The small molecule below binds the protein below.
Small molecule (SMILES): N#Cc1ccc(COc2ccc(C=Cc3ccc(C(F)(F)[C@](O)(Cn4cnnn4)c4ccc(F)cc4F)nc3)cc2)cc1

Binding-site contacts:
Ligand atom CAX contacts residue ALA261 of chain 1.A at 2.9 Å (hydrophobic).
Ligand atom CAW contacts residue HEM1 of chain 1.B at 3.0 Å.
Ligand atom CAR contacts residue SER456 of chain 1.A at 3.5 Å.
Ligand atom CBG contacts residue GLY23 of chain 1.A at 3.7 Å.
Ligand atom CAU contacts residue HEM1 of chain 1.B at 3.8 Å.
Ligand atom CAR contacts residue HIS328 of chain 1.A at 2.4 Å.
Ligand atom CAQ contacts residue SER455 of chain 1.A at 3.8 Å.
Ligand atom FAC contacts residue ALA257 of chain 1.A at 3.6 Å.
Ligand atom CAR contacts residue LEU457 of chain 1.A at 2.7 Å (hydrophobic).
Ligand atom FAD contacts residue ALA261 of chain 1.A at 2.8 Å.
Ligand atom CBJ contacts residue PHE84 of chain 1.A at 3.8 Å (hydrophobic).
Ligand atom CAL contacts residue TYR454 of chain 1.A at 3.3 Å (hydrophobic).
Ligand atom CAX contacts residue PHE84 of chain 1.A at 3.7 Å (hydrophobic).
Ligand atom FAD contacts residue PHE84 of chain 1.A at 3.7 Å.
Ligand atom CAJ contacts residue HEM1 of chain 1.B at 3.5 Å.
Ligand atom CAZ contacts residue PHE458 of chain 1.A at 3.8 Å (hydrophobic).
Ligand atom NBD contacts residue ALA261 of chain 1.A at 2.6 Å.
Ligand atom NBA contacts residue HEM1 of chain 1.B at 2.1 Å.
Ligand atom CAQ contacts residue TYR454 of chain 1.A at 3.0 Å (hydrophobic).
Ligand atom CAL contacts residue SER455 of chain 1.A at 3.6 Å.
Ligand atom CBJ contacts residue ALA261 of chain 1.A at 3.0 Å (hydrophobic).
Ligand atom CAL contacts residue GLY23 of chain 1.A at 3.6 Å.
Ligand atom NBO contacts residue ALA261 of chain 1.A at 3.6 Å.
Ligand atom CAH contacts residue LEU457 of chain 1.A at 3.8 Å (hydrophobic).
Ligand atom CBH contacts residue LEU457 of chain 1.A at 3.3 Å (hydrophobic).
Ligand atom FAC contacts residue HEM1 of chain 1.B at 3.6 Å.
Ligand atom CBF contacts residue HEM1 of chain 1.B at 3.8 Å.
Ligand atom CAM contacts residue LEU457 of chain 1.A at 2.2 Å (hydrophobic).
Ligand atom FAE contacts residue TYR90 of chain 1.A at 3.1 Å.
Ligand atom CAS contacts residue HIS328 of chain 1.A at 3.8 Å.
Ligand atom CAY contacts residue TYR22 of chain 1.A at 3.8 Å (hydrophobic).
Ligand atom NBC contacts residue ALA261 of chain 1.A at 2.9 Å.
Ligand atom OBE contacts residue HIS328 of chain 1.A at 3.1 Å (h-bond).
Ligand atom CAG contacts residue GLY23 of chain 1.A at 3.8 Å.
Ligand atom NBC contacts residue HEM1 of chain 1.B at 2.9 Å (h-bond).
Ligand atom CAM contacts residue HIS328 of chain 1.A at 3.1 Å.
Ligand atom CBL contacts residue HIS328 of chain 1.A at 2.9 Å.
Ligand atom CAS contacts residue SER329 of chain 1.A at 3.8 Å.
Ligand atom FAC contacts residue VAL89 of chain 1.A at 3.7 Å.
Ligand atom CAX contacts residue ALA257 of chain 1.A at 3.6 Å (hydrophobic).

Sequence of chain 1.A:
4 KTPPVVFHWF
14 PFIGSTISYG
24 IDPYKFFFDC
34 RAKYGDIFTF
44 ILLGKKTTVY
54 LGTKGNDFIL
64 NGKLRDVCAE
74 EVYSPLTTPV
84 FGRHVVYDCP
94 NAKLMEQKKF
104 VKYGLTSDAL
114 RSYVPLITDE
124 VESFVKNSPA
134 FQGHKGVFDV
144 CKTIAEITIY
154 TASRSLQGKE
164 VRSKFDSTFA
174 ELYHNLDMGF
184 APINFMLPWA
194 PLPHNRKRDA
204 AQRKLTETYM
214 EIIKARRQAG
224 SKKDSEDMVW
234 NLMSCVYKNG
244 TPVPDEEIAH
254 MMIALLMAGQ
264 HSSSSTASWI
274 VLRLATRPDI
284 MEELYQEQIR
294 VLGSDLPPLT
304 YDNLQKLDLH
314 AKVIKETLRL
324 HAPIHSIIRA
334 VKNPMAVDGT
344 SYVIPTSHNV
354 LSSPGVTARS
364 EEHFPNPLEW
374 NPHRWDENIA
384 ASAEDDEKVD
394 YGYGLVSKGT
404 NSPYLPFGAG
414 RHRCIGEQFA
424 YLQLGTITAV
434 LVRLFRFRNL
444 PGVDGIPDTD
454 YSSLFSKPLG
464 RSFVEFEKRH